Sequence of chain 1.A:
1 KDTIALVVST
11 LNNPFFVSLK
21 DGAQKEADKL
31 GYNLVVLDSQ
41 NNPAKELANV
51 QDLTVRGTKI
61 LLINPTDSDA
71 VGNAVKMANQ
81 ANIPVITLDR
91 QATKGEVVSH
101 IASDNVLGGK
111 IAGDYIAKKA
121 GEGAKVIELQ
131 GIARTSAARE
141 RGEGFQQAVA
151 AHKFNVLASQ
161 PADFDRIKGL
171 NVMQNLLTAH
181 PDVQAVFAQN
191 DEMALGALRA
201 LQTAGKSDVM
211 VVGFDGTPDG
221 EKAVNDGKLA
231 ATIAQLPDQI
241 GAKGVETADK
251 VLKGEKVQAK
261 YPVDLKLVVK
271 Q

Binding-site contacts:
Ligand atom C3 contacts residue ARG141 of chain 1.A at 4.0 Å.
Ligand atom C3 contacts residue PHE15 of chain 1.A at 3.6 Å (hydrophobic).
Ligand atom C1 contacts residue ALA137 of chain 1.A at 4.0 Å (hydrophobic).
Ligand atom C4 contacts residue ASP215 of chain 1.A at 3.4 Å.
Ligand atom C2 contacts residue PHE15 of chain 1.A at 3.6 Å (hydrophobic).
Ligand atom O1 contacts residue ARG90 of chain 1.A at 2.9 Å (salt-bridge).
Ligand atom O4 contacts residue ASN13 of chain 1.A at 3.0 Å (h-bond).
Ligand atom C1 contacts residue ASP89 of chain 1.A at 3.7 Å.
Ligand atom C5 contacts residue ASN190 of chain 1.A at 4.0 Å.
Ligand atom C2 contacts residue ARG141 of chain 1.A at 3.8 Å.
Ligand atom O3 contacts residue GLN235 of chain 1.A at 3.8 Å.
Ligand atom C1 contacts residue ARG90 of chain 1.A at 3.7 Å.
Ligand atom O4 contacts residue PHE15 of chain 1.A at 4.0 Å.
Ligand atom C2 contacts residue ASP89 of chain 1.A at 3.3 Å.
Ligand atom C4 contacts residue PHE16 of chain 1.A at 4.0 Å (hydrophobic).
Ligand atom C3 contacts residue GLN235 of chain 1.A at 3.9 Å.
Ligand atom O5 contacts residue PHE164 of chain 1.A at 3.5 Å.
Ligand atom O1 contacts residue ASP89 of chain 1.A at 2.8 Å (salt-bridge).
Ligand atom C5 contacts residue ASN13 of chain 1.A at 3.7 Å.
Ligand atom O2 contacts residue ARG141 of chain 1.A at 2.8 Å (salt-bridge).
Ligand atom C3 contacts residue ASP215 of chain 1.A at 3.2 Å.
Ligand atom O4 contacts residue ASP215 of chain 1.A at 2.5 Å (salt-bridge).
Ligand atom C1 contacts residue PHE164 of chain 1.A at 3.9 Å (hydrophobic).
Ligand atom C5 contacts residue PHE16 of chain 1.A at 4.0 Å (hydrophobic).
Ligand atom O2 contacts residue ASP89 of chain 1.A at 2.7 Å (salt-bridge).
Ligand atom O3 contacts residue ASN190 of chain 1.A at 3.9 Å.
Ligand atom O3 contacts residue ARG141 of chain 1.A at 2.9 Å (salt-bridge).
Ligand atom O2 contacts residue GLN235 of chain 1.A at 3.2 Å (h-bond).
Ligand atom C5 contacts residue PHE164 of chain 1.A at 3.5 Å (hydrophobic).
Ligand atom O1 contacts residue ALA137 of chain 1.A at 3.3 Å.
Ligand atom O1 contacts residue PHE164 of chain 1.A at 4.1 Å.
Ligand atom C4 contacts residue PHE15 of chain 1.A at 3.8 Å (hydrophobic).
Ligand atom O3 contacts residue ASP215 of chain 1.A at 2.7 Å (salt-bridge).
Ligand atom O5 contacts residue PHE16 of chain 1.A at 3.7 Å.
Ligand atom O2 contacts residue PHE15 of chain 1.A at 3.9 Å.
Ligand atom C4 contacts residue ASN13 of chain 1.A at 3.4 Å.
Ligand atom O5 contacts residue ARG90 of chain 1.A at 2.9 Å (salt-bridge).
Ligand atom C5 contacts residue ARG90 of chain 1.A at 3.9 Å.
Ligand atom O4 contacts residue ASN190 of chain 1.A at 3.1 Å (h-bond).
Ligand atom C1 contacts residue ARG141 of chain 1.A at 3.9 Å.

The small molecule below binds the protein below.
Small molecule (SMILES): O[C@@H]1[C@H](O)[C@H](O)CO[C@H]1O